Sequence of chain 1.A:
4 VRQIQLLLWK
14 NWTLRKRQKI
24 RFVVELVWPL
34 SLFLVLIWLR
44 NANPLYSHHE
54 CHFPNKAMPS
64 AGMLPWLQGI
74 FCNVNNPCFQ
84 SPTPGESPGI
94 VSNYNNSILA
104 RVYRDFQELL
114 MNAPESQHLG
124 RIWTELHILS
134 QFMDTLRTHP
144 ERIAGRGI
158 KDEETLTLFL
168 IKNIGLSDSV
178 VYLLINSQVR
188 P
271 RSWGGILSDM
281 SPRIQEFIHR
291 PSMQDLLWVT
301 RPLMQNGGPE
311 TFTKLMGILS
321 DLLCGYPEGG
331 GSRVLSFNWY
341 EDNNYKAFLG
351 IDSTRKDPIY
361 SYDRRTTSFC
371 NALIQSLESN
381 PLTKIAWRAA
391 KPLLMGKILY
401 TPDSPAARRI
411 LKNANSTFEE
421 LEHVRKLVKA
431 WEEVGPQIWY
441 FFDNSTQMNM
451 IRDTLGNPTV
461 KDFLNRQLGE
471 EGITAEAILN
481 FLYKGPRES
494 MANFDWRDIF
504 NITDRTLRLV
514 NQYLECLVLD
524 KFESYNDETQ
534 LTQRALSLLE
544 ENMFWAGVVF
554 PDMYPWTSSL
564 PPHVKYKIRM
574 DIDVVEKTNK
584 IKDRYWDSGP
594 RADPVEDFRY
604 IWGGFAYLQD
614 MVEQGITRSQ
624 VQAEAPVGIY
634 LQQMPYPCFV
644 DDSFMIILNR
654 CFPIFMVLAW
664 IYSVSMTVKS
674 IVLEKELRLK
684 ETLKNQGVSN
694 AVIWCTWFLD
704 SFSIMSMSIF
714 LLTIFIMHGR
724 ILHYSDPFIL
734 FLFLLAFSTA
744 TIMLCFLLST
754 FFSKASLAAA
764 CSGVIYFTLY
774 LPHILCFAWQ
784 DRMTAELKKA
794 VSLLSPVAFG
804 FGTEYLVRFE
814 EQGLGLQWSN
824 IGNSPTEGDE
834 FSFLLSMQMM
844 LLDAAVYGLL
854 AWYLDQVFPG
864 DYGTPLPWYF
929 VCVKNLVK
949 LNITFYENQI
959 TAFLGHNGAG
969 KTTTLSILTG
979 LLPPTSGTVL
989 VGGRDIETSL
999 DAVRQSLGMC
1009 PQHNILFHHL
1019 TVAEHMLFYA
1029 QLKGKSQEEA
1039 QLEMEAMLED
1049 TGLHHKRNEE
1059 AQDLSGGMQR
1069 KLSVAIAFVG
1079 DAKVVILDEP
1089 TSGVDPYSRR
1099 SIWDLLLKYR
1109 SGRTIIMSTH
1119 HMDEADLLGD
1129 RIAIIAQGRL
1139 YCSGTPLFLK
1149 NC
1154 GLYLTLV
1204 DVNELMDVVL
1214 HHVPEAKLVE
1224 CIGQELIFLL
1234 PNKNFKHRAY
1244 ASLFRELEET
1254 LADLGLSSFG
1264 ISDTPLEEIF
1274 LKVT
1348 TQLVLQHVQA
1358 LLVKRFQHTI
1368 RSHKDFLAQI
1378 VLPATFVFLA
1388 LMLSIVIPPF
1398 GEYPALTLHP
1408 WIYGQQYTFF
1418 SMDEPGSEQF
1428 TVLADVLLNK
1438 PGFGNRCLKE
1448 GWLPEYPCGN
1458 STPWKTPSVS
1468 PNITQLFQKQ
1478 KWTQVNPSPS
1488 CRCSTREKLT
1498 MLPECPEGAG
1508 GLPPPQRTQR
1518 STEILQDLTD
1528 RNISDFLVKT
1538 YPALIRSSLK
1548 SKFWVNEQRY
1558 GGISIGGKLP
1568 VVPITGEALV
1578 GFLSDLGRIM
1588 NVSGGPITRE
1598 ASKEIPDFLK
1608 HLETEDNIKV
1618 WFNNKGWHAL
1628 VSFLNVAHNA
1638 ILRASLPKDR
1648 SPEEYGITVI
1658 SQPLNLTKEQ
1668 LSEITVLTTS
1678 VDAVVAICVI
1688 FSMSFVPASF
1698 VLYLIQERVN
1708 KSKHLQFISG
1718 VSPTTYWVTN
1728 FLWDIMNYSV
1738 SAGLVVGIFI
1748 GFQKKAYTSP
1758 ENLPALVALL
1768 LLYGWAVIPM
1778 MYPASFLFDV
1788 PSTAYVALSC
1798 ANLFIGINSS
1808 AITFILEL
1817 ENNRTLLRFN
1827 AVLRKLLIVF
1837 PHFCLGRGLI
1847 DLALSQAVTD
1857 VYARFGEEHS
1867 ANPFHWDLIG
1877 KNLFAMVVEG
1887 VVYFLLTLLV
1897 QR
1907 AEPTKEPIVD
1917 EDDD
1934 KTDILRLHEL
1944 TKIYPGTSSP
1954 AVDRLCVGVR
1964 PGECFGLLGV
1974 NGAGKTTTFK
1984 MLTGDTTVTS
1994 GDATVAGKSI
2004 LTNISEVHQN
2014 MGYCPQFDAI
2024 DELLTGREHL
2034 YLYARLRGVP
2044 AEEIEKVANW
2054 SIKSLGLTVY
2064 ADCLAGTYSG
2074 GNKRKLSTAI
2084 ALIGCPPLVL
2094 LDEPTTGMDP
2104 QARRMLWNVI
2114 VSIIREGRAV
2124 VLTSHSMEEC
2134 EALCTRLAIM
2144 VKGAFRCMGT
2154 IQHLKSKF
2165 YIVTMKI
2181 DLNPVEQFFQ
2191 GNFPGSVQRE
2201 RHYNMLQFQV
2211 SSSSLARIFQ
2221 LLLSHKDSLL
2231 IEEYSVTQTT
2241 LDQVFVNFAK

A small-molecule ligand and the protein it binds are described below.
Small molecule (SMILES): CC(=O)N[C@H]1[C@H](O[C@H]2[C@H](O)[C@@H](NC(C)=O)CO[C@@H]2CO)O[C@H](CO)[C@@H](O)[C@@H]1O

Binding-site contacts:
Ligand atom C4 contacts residue ASN1662 of chain 1.A at 4.2 Å.
Ligand atom C8 contacts residue ASN1662 of chain 1.A at 3.3 Å.
Ligand atom C2 contacts residue ASN1662 of chain 1.A at 2.4 Å.
Ligand atom C5 contacts residue ASN1662 of chain 1.A at 3.7 Å.
Ligand atom O5 contacts residue ASN1662 of chain 1.A at 2.3 Å (h-bond).
Ligand atom C8 contacts residue ARG1860 of chain 1.A at 3.2 Å.
Ligand atom C8 contacts residue PHE1861 of chain 1.A at 3.9 Å (hydrophobic).
Ligand atom O7 contacts residue PHE1861 of chain 1.A at 4.3 Å.
Ligand atom C7 contacts residue ARG1860 of chain 1.A at 4.0 Å.
Ligand atom C3 contacts residue ASN1662 of chain 1.A at 3.8 Å.
Ligand atom C1 contacts residue ASN1662 of chain 1.A at 1.4 Å.
Ligand atom C7 contacts residue ASN1662 of chain 1.A at 3.3 Å.
Ligand atom N2 contacts residue ASN1662 of chain 1.A at 2.9 Å (h-bond).
Ligand atom O7 contacts residue ASN1662 of chain 1.A at 4.3 Å.
Ligand atom O7 contacts residue ARG1860 of chain 1.A at 4.1 Å.